The protein below binds the small molecule below.
Small molecule (SMILES): CC(=O)N[C@H]1[C@@H](O[C@H]2[C@H](O)[C@@H](NC(C)=O)CO[C@@H]2CO)O[C@H](CO)[C@@H](O)[C@@H]1O

Binding-site contacts:
Ligand atom C7 contacts residue ASN330 of chain 1.A at 3.4 Å.
Ligand atom C4 contacts residue ASN330 of chain 1.A at 4.1 Å.
Ligand atom C6 contacts residue TRP21 of chain 1.B at 4.4 Å (hydrophobic).
Ligand atom C5 contacts residue ASN330 of chain 1.A at 3.7 Å.
Ligand atom O6 contacts residue ASN330 of chain 1.A at 4.3 Å.
Ligand atom O7 contacts residue ILE30 of chain 1.A at 3.5 Å.
Ligand atom O6 contacts residue TRP21 of chain 1.B at 3.2 Å.
Ligand atom C6 contacts residue ILE45 of chain 1.B at 4.5 Å (hydrophobic).
Ligand atom O7 contacts residue ASN330 of chain 1.A at 3.3 Å (h-bond).
Ligand atom C1 contacts residue ASN330 of chain 1.A at 1.4 Å.
Ligand atom C5 contacts residue ILE45 of chain 1.B at 4.0 Å (hydrophobic).
Ligand atom C2 contacts residue ASN330 of chain 1.A at 2.4 Å.
Ligand atom O7 contacts residue THR49 of chain 1.B at 4.0 Å.
Ligand atom C7 contacts residue ILE30 of chain 1.A at 3.9 Å (hydrophobic).
Ligand atom O6 contacts residue ILE45 of chain 1.B at 4.5 Å.
Ligand atom O5 contacts residue TRP21 of chain 1.B at 4.1 Å.
Ligand atom C3 contacts residue ASN330 of chain 1.A at 3.7 Å.
Ligand atom O5 contacts residue ASN330 of chain 1.A at 2.4 Å (h-bond).
Ligand atom N2 contacts residue ILE30 of chain 1.A at 4.0 Å.
Ligand atom C5 contacts residue TRP21 of chain 1.B at 4.5 Å (hydrophobic).
Ligand atom N2 contacts residue ASN330 of chain 1.A at 2.8 Å (h-bond).

Sequence of chain 1.B:
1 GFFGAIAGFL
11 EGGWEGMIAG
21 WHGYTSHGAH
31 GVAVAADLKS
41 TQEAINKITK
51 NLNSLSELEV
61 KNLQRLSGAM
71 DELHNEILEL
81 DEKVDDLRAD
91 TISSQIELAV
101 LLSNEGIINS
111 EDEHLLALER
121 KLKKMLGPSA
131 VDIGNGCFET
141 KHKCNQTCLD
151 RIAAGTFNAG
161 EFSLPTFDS

Sequence of chain 1.A:
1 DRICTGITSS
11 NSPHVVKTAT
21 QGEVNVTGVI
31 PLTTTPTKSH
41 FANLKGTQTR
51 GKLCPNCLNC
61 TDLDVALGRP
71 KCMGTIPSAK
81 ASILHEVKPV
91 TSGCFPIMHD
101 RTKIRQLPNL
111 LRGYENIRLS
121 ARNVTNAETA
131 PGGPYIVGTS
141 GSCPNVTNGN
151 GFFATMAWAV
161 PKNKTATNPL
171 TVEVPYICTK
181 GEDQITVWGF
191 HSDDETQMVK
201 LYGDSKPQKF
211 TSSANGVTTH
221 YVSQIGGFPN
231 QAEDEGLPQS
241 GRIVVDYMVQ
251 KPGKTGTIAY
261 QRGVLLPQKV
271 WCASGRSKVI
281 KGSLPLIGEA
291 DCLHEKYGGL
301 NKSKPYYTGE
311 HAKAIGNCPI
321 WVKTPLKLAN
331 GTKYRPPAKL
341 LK